Binding-site contacts:
Ligand atom C5 contacts residue LEU189 of chain 1.B at 3.6 Å (hydrophobic).
Ligand atom N1 contacts residue ALA123 of chain 1.B at 2.9 Å (h-bond).
Ligand atom O2G contacts residue ALA47 of chain 1.B at 3.5 Å (h-bond).
Ligand atom N1 contacts residue ALA71 of chain 1.B at 4.0 Å.
Ligand atom C6 contacts residue ALA123 of chain 1.B at 4.0 Å (hydrophobic).
Ligand atom C2 contacts residue ALA123 of chain 1.B at 3.2 Å (hydrophobic).
Ligand atom O1G contacts residue ASP200 of chain 1.B at 3.5 Å (salt-bridge).
Ligand atom O2A contacts residue GLU45 of chain 1.B at 3.5 Å (salt-bridge).
Ligand atom O5' contacts residue VAL51 of chain 1.B at 3.9 Å.
Ligand atom N6 contacts residue ALA71 of chain 1.B at 3.4 Å.
Ligand atom O1B contacts residue GLY46 of chain 1.B at 3.0 Å.
Ligand atom O3' contacts residue ASN127 of chain 1.B at 3.4 Å (h-bond).
Ligand atom C4' contacts residue LEU43 of chain 1.B at 3.7 Å (hydrophobic).
Ligand atom N1 contacts residue TYR122 of chain 1.B at 3.6 Å.
Ligand atom O3G contacts residue ASP200 of chain 1.B at 3.6 Å (salt-bridge).
Ligand atom C6 contacts residue ALA71 of chain 1.B at 3.6 Å (hydrophobic).
Ligand atom C4 contacts residue LEU189 of chain 1.B at 3.9 Å (hydrophobic).
Ligand atom N7 contacts residue VAL51 of chain 1.B at 4.0 Å.
Ligand atom N6 contacts residue VAL120 of chain 1.B at 3.3 Å.
Ligand atom O1A contacts residue MG1 of chain 1.I at 2.1 Å.
Ligand atom C2 contacts residue TYR122 of chain 1.B at 3.5 Å (hydrophobic).
Ligand atom O4' contacts residue GLY44 of chain 1.B at 3.9 Å.
Ligand atom C6 contacts residue LEU189 of chain 1.B at 3.5 Å (hydrophobic).
Ligand atom O1G contacts residue MG1 of chain 1.I at 3.7 Å.
Ligand atom O2A contacts residue GLY46 of chain 1.B at 2.9 Å (h-bond).
Ligand atom C6 contacts residue GLU121 of chain 1.B at 3.8 Å.
Ligand atom C4' contacts residue GLY44 of chain 1.B at 3.5 Å.
Ligand atom N6 contacts residue GLU121 of chain 1.B at 2.8 Å (salt-bridge).
Ligand atom N7 contacts residue LEU189 of chain 1.B at 3.8 Å.
Ligand atom O2' contacts residue LEU189 of chain 1.B at 3.8 Å.
Ligand atom O2A contacts residue GLY44 of chain 1.B at 3.6 Å.
Ligand atom O4' contacts residue LEU43 of chain 1.B at 3.4 Å.
Ligand atom N6 contacts residue LEU189 of chain 1.B at 3.6 Å.
Ligand atom O2G contacts residue GLY46 of chain 1.B at 3.6 Å.
Ligand atom PA contacts residue MG1 of chain 1.I at 3.2 Å.
Ligand atom O2' contacts residue ASN127 of chain 1.B at 3.4 Å.
Ligand atom O5' contacts residue MG1 of chain 1.I at 3.2 Å.
Ligand atom N1 contacts residue GLU121 of chain 1.B at 3.9 Å.
Ligand atom O2A contacts residue GLY49 of chain 1.B at 4.0 Å.
Ligand atom C5' contacts residue GLY44 of chain 1.B at 3.0 Å.

A small-molecule ligand and the protein it binds are described below.
Small molecule (SMILES): Nc1ncnc2c1ncn2[C@@H]1O[C@H](CO[P](=O)(O)O[P](=O)(O)CP(=O)(O)O)[C@@H](O)[C@H]1O

Sequence of chain 1.B:
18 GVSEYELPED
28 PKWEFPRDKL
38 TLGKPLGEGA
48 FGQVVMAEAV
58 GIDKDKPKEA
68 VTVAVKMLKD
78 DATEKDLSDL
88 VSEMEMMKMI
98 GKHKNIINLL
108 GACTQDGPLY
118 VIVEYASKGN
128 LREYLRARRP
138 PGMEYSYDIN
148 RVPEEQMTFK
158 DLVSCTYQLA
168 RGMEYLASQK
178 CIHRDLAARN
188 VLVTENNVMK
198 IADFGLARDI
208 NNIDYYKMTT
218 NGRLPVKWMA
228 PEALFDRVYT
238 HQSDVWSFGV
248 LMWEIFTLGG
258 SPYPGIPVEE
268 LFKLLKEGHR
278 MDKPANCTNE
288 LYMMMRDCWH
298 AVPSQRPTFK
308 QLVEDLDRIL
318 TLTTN